Sequence of chain 1.A:
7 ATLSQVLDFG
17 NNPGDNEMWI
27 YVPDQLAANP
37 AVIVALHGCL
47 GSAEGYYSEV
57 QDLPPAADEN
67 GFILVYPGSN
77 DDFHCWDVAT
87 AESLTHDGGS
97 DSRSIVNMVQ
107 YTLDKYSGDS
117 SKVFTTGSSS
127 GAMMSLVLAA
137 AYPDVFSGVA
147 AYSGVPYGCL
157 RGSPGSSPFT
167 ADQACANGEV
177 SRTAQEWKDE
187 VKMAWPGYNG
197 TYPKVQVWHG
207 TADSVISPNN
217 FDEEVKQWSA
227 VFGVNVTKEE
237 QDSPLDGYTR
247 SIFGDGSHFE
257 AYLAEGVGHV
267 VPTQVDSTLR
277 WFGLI

A protein and the small-molecule ligand that binds it are described below.
Small molecule (SMILES): CC(=O)N[C@@H]1[C@@H](O)[C@H](O)[C@@H](CO)O[C@H]1O

Binding-site contacts:
Ligand atom C5 contacts residue ASN195 of chain 1.A at 3.6 Å.
Ligand atom C8 contacts residue TYR194 of chain 1.A at 4.2 Å (hydrophobic).
Ligand atom C3 contacts residue GLY193 of chain 1.A at 4.2 Å.
Ligand atom C8 contacts residue GLY193 of chain 1.A at 3.2 Å.
Ligand atom C2 contacts residue ASN195 of chain 1.A at 2.5 Å.
Ligand atom N2 contacts residue GLY193 of chain 1.A at 2.6 Å (h-bond).
Ligand atom C4 contacts residue ASN195 of chain 1.A at 4.2 Å.
Ligand atom N2 contacts residue ASN195 of chain 1.A at 2.9 Å (h-bond).
Ligand atom C1 contacts residue ASN195 of chain 1.A at 1.4 Å.
Ligand atom O7 contacts residue ASN195 of chain 1.A at 4.2 Å.
Ligand atom C8 contacts residue TRP191 of chain 1.A at 3.8 Å (hydrophobic).
Ligand atom C3 contacts residue ASN195 of chain 1.A at 3.8 Å.
Ligand atom C7 contacts residue GLY193 of chain 1.A at 3.4 Å.
Ligand atom C7 contacts residue ASN195 of chain 1.A at 3.8 Å.
Ligand atom C1 contacts residue GLY193 of chain 1.A at 3.5 Å.
Ligand atom O5 contacts residue ASN195 of chain 1.A at 2.4 Å (h-bond).
Ligand atom C2 contacts residue GLY193 of chain 1.A at 3.5 Å.